Binding-site contacts:
Ligand atom C4 contacts residue GLN182 of chain 1.A at 4.2 Å.
Ligand atom C4 contacts residue SER176 of chain 1.A at 3.9 Å.
Ligand atom O1P contacts residue ALA152 of chain 1.A at 3.8 Å.
Ligand atom C2 contacts residue ILE217 of chain 1.A at 3.5 Å (hydrophobic).
Ligand atom P contacts residue ARG219 of chain 1.A at 3.8 Å.
Ligand atom C3 contacts residue GLN182 of chain 1.A at 3.2 Å.
Ligand atom O3P contacts residue SER153 of chain 1.A at 4.3 Å.
Ligand atom P contacts residue ARG230 of chain 1.A at 3.2 Å.
Ligand atom O3P contacts residue GLY154 of chain 1.A at 3.2 Å (h-bond).
Ligand atom O1P contacts residue SER153 of chain 1.A at 3.2 Å.
Ligand atom O1 contacts residue SER176 of chain 1.A at 4.2 Å.
Ligand atom C3 contacts residue VAL180 of chain 1.A at 4.2 Å (hydrophobic).
Ligand atom C2 contacts residue GLN182 of chain 1.A at 4.1 Å.
Ligand atom C4 contacts residue ARG219 of chain 1.A at 4.2 Å.
Ligand atom O4 contacts residue ARG219 of chain 1.A at 4.0 Å.
Ligand atom O2P contacts residue ARG230 of chain 1.A at 2.5 Å (salt-bridge).
Ligand atom C5 contacts residue GLN182 of chain 1.A at 4.1 Å.
Ligand atom C2 contacts residue VAL180 of chain 1.A at 4.3 Å (hydrophobic).
Ligand atom O3P contacts residue ARG230 of chain 1.A at 2.9 Å (salt-bridge).
Ligand atom C3 contacts residue ARG219 of chain 1.A at 3.6 Å.
Ligand atom C5 contacts residue SER176 of chain 1.A at 4.2 Å.
Ligand atom O2P contacts residue ARG219 of chain 1.A at 4.3 Å.
Ligand atom O5 contacts residue ARG219 of chain 1.A at 3.1 Å (salt-bridge).
Ligand atom O2P contacts residue GLY154 of chain 1.A at 4.2 Å.
Ligand atom O1P contacts residue ARG230 of chain 1.A at 4.3 Å.
Ligand atom C1 contacts residue ARG219 of chain 1.A at 4.3 Å.
Ligand atom O1P contacts residue GLY154 of chain 1.A at 3.1 Å (h-bond).
Ligand atom C3 contacts residue ILE217 of chain 1.A at 4.4 Å (hydrophobic).
Ligand atom C2 contacts residue ARG219 of chain 1.A at 3.5 Å.
Ligand atom O5 contacts residue GLN182 of chain 1.A at 3.7 Å.
Ligand atom C5 contacts residue ARG219 of chain 1.A at 4.2 Å.
Ligand atom C3 contacts residue SER176 of chain 1.A at 4.0 Å.
Ligand atom O5 contacts residue ARG230 of chain 1.A at 4.4 Å.
Ligand atom O1 contacts residue ASP178 of chain 1.A at 4.4 Å.
Ligand atom O1P contacts residue GLN182 of chain 1.A at 4.5 Å.
Ligand atom P contacts residue GLN182 of chain 1.A at 4.2 Å.
Ligand atom O3P contacts residue TYR174 of chain 1.A at 3.1 Å (h-bond).
Ligand atom O3P contacts residue ARG219 of chain 1.A at 3.6 Å.
Ligand atom O3P contacts residue GLN182 of chain 1.A at 3.6 Å.
Ligand atom P contacts residue GLY154 of chain 1.A at 3.6 Å.

Sequence of chain 1.A:
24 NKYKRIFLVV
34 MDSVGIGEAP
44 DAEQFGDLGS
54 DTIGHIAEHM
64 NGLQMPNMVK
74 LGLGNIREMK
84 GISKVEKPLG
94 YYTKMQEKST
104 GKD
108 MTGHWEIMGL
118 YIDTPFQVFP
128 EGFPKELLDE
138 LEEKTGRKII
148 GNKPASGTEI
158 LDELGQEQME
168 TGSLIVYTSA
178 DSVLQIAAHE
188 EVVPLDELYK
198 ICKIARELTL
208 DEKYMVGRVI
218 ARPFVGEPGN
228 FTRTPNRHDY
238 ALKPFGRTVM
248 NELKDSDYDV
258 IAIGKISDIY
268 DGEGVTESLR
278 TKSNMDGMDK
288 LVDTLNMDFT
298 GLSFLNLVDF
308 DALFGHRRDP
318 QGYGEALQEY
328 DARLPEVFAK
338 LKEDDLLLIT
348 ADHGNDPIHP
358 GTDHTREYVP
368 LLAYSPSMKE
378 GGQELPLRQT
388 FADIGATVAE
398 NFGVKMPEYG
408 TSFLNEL

The small molecule below binds the protein below.
Small molecule (SMILES): O=P(O)(O)OC[C@@H]1CC[C@@H](O)O1